Binding-site contacts:
Ligand atom C4 contacts residue ASN350 of chain 1.C at 4.3 Å.
Ligand atom C2 contacts residue ASN350 of chain 1.C at 2.5 Å.
Ligand atom N2 contacts residue ASN350 of chain 1.C at 2.9 Å (h-bond).
Ligand atom O7 contacts residue ASN350 of chain 1.C at 3.0 Å (h-bond).
Ligand atom C1 contacts residue ASN350 of chain 1.C at 1.5 Å.
Ligand atom C7 contacts residue ASN350 of chain 1.C at 3.4 Å.
Ligand atom O7 contacts residue ILE351 of chain 1.C at 4.4 Å.
Ligand atom C5 contacts residue ASN350 of chain 1.C at 3.7 Å.
Ligand atom C8 contacts residue PRO349 of chain 1.C at 3.8 Å (hydrophobic).
Ligand atom O5 contacts residue ASN350 of chain 1.C at 2.4 Å (h-bond).
Ligand atom C8 contacts residue ASN350 of chain 1.C at 3.5 Å.
Ligand atom C3 contacts residue ASN350 of chain 1.C at 3.9 Å.

Sequence of chain 1.C:
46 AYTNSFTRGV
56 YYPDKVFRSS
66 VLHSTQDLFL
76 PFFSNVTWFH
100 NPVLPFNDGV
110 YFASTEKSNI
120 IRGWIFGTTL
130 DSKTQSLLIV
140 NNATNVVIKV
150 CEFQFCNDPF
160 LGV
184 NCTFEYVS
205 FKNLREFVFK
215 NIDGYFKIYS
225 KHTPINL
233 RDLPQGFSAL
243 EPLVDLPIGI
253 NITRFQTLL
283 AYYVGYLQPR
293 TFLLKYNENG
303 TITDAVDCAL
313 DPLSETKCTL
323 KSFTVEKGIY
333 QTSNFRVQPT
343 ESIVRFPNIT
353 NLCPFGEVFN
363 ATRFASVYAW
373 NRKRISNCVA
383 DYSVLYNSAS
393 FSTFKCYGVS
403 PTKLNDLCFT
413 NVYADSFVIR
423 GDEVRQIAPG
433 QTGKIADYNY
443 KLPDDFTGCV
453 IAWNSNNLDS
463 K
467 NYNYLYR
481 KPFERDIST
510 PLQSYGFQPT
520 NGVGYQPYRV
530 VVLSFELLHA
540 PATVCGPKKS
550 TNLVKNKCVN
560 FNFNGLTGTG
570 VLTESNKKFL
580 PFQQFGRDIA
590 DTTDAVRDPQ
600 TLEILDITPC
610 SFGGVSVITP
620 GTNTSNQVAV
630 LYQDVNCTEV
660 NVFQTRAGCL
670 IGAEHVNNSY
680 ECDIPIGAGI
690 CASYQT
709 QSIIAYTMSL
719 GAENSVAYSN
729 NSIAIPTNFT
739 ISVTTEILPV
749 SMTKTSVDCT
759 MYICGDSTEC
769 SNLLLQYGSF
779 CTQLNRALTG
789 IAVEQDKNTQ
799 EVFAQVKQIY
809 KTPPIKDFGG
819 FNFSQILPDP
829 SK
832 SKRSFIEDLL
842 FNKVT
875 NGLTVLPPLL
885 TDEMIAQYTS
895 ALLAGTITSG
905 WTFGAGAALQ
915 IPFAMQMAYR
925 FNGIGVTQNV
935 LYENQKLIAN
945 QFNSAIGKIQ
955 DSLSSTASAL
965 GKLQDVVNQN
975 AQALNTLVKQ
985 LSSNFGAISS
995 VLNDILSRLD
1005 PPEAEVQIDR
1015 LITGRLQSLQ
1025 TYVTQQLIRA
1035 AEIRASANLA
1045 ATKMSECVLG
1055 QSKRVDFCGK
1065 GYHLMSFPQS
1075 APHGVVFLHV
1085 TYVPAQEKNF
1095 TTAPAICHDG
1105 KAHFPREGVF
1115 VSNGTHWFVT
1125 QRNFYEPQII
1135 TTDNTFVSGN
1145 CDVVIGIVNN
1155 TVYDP

This small molecule binds to this protein.
Small molecule (SMILES): CC(=O)N[C@@H]1[C@@H](O)[C@H](O)[C@@H](CO)O[C@H]1O